Sequence of chain 1.C:
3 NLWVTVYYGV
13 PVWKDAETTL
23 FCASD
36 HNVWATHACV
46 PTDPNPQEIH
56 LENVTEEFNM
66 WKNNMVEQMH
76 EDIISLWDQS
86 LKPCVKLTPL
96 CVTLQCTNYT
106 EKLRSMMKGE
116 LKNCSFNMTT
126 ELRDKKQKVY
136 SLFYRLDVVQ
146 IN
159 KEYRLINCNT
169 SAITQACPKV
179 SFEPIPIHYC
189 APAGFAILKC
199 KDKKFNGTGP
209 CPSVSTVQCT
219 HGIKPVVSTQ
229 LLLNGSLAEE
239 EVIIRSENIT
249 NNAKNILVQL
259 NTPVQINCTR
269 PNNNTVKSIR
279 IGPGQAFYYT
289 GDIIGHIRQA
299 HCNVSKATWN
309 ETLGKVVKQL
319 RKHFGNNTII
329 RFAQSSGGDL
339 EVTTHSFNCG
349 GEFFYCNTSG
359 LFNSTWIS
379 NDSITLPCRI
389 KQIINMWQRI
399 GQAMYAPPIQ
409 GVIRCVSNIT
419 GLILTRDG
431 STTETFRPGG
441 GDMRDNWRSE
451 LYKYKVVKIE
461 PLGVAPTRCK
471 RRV

A small-molecule ligand and the protein it binds are described below.
Small molecule (SMILES): CC(=O)N[C@@H]1[C@@H](O)[C@H](O)[C@@H](CO)O[C@H]1O

Binding-site contacts:
Ligand atom C5 contacts residue ASN271 of chain 1.C at 3.7 Å.
Ligand atom C5 contacts residue ILE292 of chain 1.C at 3.6 Å (hydrophobic).
Ligand atom O7 contacts residue VAL410 of chain 1.C at 4.4 Å.
Ligand atom C1 contacts residue ILE292 of chain 1.C at 3.7 Å (hydrophobic).
Ligand atom C7 contacts residue VAL410 of chain 1.C at 4.3 Å (hydrophobic).
Ligand atom C8 contacts residue GLY409 of chain 1.C at 4.3 Å.
Ligand atom C8 contacts residue VAL410 of chain 1.C at 3.5 Å (hydrophobic).
Ligand atom O5 contacts residue ASN271 of chain 1.C at 2.4 Å (h-bond).
Ligand atom O5 contacts residue ILE292 of chain 1.C at 3.1 Å.
Ligand atom N2 contacts residue ASN271 of chain 1.C at 2.9 Å (h-bond).
Ligand atom C3 contacts residue ASN271 of chain 1.C at 3.8 Å.
Ligand atom C7 contacts residue ASN271 of chain 1.C at 3.2 Å.
Ligand atom C8 contacts residue ASN271 of chain 1.C at 4.0 Å.
Ligand atom C4 contacts residue ASN271 of chain 1.C at 4.2 Å.
Ligand atom C2 contacts residue ASN271 of chain 1.C at 2.5 Å.
Ligand atom C6 contacts residue ILE292 of chain 1.C at 3.7 Å (hydrophobic).
Ligand atom C1 contacts residue ASN271 of chain 1.C at 1.4 Å.
Ligand atom O7 contacts residue ASN271 of chain 1.C at 3.3 Å (h-bond).